Sequence of chain 1.B:
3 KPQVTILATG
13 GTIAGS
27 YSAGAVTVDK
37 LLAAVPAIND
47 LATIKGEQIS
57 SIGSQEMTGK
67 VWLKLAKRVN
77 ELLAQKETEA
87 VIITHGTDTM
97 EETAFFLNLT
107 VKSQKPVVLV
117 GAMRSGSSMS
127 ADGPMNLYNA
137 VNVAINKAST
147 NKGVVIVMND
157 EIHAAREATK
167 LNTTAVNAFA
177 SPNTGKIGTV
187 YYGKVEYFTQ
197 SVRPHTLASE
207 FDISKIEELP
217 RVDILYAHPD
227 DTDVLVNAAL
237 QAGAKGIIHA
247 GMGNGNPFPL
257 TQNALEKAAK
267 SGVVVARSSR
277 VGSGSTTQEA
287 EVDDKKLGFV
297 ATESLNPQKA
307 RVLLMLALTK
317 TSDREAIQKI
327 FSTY

Sequence of chain 1.A:
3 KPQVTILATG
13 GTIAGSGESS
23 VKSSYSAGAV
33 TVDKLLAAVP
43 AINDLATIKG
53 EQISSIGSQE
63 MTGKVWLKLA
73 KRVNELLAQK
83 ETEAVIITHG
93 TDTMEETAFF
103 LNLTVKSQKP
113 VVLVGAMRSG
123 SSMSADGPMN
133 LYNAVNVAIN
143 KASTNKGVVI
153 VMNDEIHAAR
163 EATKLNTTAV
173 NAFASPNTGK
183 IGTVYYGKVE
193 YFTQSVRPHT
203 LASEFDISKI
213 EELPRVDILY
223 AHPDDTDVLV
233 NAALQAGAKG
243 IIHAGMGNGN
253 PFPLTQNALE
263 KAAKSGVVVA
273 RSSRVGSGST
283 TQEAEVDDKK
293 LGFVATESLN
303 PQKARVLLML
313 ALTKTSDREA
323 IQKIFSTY

The protein below binds the small molecule below.
Small molecule (SMILES): N[C@@H](CCC(=O)O)C(=O)O

Binding-site contacts:
Ligand atom C contacts residue ASP94 of chain 1.B at 4.0 Å.
Ligand atom O contacts residue ASP94 of chain 1.B at 3.1 Å (salt-bridge).
Ligand atom OXT contacts residue SER60 of chain 1.B at 2.7 Å (h-bond).
Ligand atom OE2 contacts residue ALA118 of chain 1.B at 3.5 Å (h-bond).
Ligand atom C contacts residue SER60 of chain 1.B at 3.5 Å.
Ligand atom O contacts residue SER60 of chain 1.B at 2.7 Å (h-bond).
Ligand atom OXT contacts residue GLY59 of chain 1.B at 3.3 Å.
Ligand atom OE1 contacts residue MET119 of chain 1.B at 4.0 Å.
Ligand atom CD contacts residue GLY92 of chain 1.B at 4.2 Å.
Ligand atom CG contacts residue ALA118 of chain 1.B at 4.4 Å (hydrophobic).
Ligand atom CD contacts residue ALA118 of chain 1.B at 3.3 Å (hydrophobic).
Ligand atom N contacts residue ASN252 of chain 1.A at 3.4 Å (h-bond).
Ligand atom O contacts residue GLY92 of chain 1.B at 3.4 Å.
Ligand atom CA contacts residue GLN61 of chain 1.B at 3.5 Å.
Ligand atom OE1 contacts residue LYS166 of chain 1.B at 4.4 Å.
Ligand atom CA contacts residue ASP94 of chain 1.B at 3.9 Å.
Ligand atom CB contacts residue ASP94 of chain 1.B at 4.2 Å.
Ligand atom O contacts residue THR93 of chain 1.B at 3.2 Å (h-bond).
Ligand atom O contacts residue GLN61 of chain 1.B at 4.0 Å.
Ligand atom C contacts residue GLY92 of chain 1.B at 3.7 Å.
Ligand atom CA contacts residue GLU287 of chain 1.A at 3.4 Å.
Ligand atom OE1 contacts residue ALA118 of chain 1.B at 3.0 Å (h-bond).
Ligand atom OE2 contacts residue GLY92 of chain 1.B at 3.2 Å.
Ligand atom CB contacts residue GLU287 of chain 1.A at 3.2 Å.
Ligand atom N contacts residue GLU287 of chain 1.A at 2.8 Å (salt-bridge).
Ligand atom N contacts residue GLN61 of chain 1.B at 3.0 Å (h-bond).
Ligand atom C contacts residue THR93 of chain 1.B at 4.1 Å.
Ligand atom N contacts residue ASP94 of chain 1.B at 2.8 Å (salt-bridge).
Ligand atom OE2 contacts residue HIS91 of chain 1.B at 4.3 Å.
Ligand atom OXT contacts residue GLN61 of chain 1.B at 3.3 Å (h-bond).
Ligand atom OXT contacts residue GLY92 of chain 1.B at 3.5 Å.
Ligand atom OE1 contacts residue THR93 of chain 1.B at 2.7 Å (h-bond).
Ligand atom CD contacts residue THR93 of chain 1.B at 3.3 Å.
Ligand atom C contacts residue GLY59 of chain 1.B at 4.4 Å.
Ligand atom C contacts residue GLN61 of chain 1.B at 3.4 Å.
Ligand atom OE2 contacts residue THR93 of chain 1.B at 2.7 Å (h-bond).